Sequence of chain 1.B:
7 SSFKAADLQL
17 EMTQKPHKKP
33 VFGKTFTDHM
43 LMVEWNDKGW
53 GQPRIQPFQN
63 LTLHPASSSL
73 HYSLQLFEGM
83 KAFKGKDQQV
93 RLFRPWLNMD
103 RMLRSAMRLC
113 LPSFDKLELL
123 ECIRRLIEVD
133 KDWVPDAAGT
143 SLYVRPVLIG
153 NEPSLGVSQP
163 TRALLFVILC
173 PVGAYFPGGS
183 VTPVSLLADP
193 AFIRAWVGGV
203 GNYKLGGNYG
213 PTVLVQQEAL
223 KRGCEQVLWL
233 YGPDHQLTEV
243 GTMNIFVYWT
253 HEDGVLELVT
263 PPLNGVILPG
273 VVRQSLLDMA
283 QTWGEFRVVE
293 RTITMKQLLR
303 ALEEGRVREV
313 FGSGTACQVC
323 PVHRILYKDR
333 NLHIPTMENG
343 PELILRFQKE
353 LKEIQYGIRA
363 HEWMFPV

Binding-site contacts:
Ligand atom C14 contacts residue PHE34 of chain 1.A at 3.5 Å (hydrophobic).
Ligand atom C17 contacts residue GLY175 of chain 1.A at 3.4 Å.
Ligand atom N2 contacts residue VAL174 of chain 1.A at 3.8 Å.
Ligand atom C11 contacts residue PHE34 of chain 1.A at 3.7 Å (hydrophobic).
Ligand atom O1 contacts residue THR244 of chain 1.A at 3.7 Å.
Ligand atom C1 contacts residue THR244 of chain 1.A at 3.7 Å.
Ligand atom N2 contacts residue LYS83 of chain 1.A at 3.3 Å (salt-bridge).
Ligand atom C1 contacts residue PLP1 of chain 1.C at 3.4 Å.
Ligand atom C9 contacts residue ALA318 of chain 1.A at 3.3 Å (hydrophobic).
Ligand atom O contacts residue THR244 of chain 1.A at 2.4 Å (h-bond).
Ligand atom O contacts residue ALA318 of chain 1.A at 3.8 Å.
Ligand atom C14 contacts residue ALA318 of chain 1.A at 3.6 Å (hydrophobic).
Ligand atom C11 contacts residue ALA318 of chain 1.A at 3.4 Å (hydrophobic).
Ligand atom C15 contacts residue TYR177 of chain 1.A at 3.8 Å (hydrophobic).
Ligand atom C13 contacts residue PHE34 of chain 1.A at 3.4 Å (hydrophobic).
Ligand atom C12 contacts residue PHE34 of chain 1.A at 3.6 Å (hydrophobic).
Ligand atom C3 contacts residue LYS206 of chain 1.A at 3.8 Å.
Ligand atom O2 contacts residue TYR145 of chain 1.A at 3.5 Å (h-bond).
Ligand atom C4 contacts residue THR244 of chain 1.A at 3.8 Å.
Ligand atom N1 contacts residue TYR177 of chain 1.A at 3.7 Å.
Ligand atom N contacts residue PHE34 of chain 1.A at 3.6 Å.
Ligand atom O1 contacts residue ALA318 of chain 1.A at 3.1 Å (h-bond).
Ligand atom C5 contacts residue TYR74 of chain 1.B at 3.6 Å (hydrophobic).
Ligand atom O1 contacts residue THR317 of chain 1.A at 3.2 Å (h-bond).
Ligand atom C10 contacts residue PHE34 of chain 1.A at 3.5 Å (hydrophobic).
Ligand atom C10 contacts residue ALA318 of chain 1.A at 3.3 Å (hydrophobic).
Ligand atom O1 contacts residue GLY316 of chain 1.A at 3.4 Å.
Ligand atom C5 contacts residue VAL159 of chain 1.B at 3.8 Å (hydrophobic).
Ligand atom N2 contacts residue ALA318 of chain 1.A at 3.6 Å.
Ligand atom C16 contacts residue TYR177 of chain 1.A at 3.8 Å (hydrophobic).
Ligand atom C contacts residue THR244 of chain 1.A at 3.3 Å.
Ligand atom C contacts residue ALA318 of chain 1.A at 3.8 Å (hydrophobic).
Ligand atom C17 contacts residue TYR177 of chain 1.A at 3.7 Å (hydrophobic).
Ligand atom C3 contacts residue PLP1 of chain 1.C at 3.5 Å.
Ligand atom C3 contacts residue THR244 of chain 1.A at 3.5 Å.
Ligand atom C9 contacts residue PHE34 of chain 1.A at 3.5 Å (hydrophobic).
Ligand atom N1 contacts residue GLY175 of chain 1.A at 2.9 Å (h-bond).
Ligand atom N contacts residue ALA318 of chain 1.A at 3.8 Å.
Ligand atom C2 contacts residue THR244 of chain 1.A at 3.7 Å.
Ligand atom C6 contacts residue ARG147 of chain 1.A at 3.9 Å.

A small-molecule ligand and the protein it binds are described below.
Small molecule (SMILES): O=C(O)Cc1ccccc1C(=O)Nc1ccc(-c2cc[nH]n2)cc1

Sequence of chain 1.A:
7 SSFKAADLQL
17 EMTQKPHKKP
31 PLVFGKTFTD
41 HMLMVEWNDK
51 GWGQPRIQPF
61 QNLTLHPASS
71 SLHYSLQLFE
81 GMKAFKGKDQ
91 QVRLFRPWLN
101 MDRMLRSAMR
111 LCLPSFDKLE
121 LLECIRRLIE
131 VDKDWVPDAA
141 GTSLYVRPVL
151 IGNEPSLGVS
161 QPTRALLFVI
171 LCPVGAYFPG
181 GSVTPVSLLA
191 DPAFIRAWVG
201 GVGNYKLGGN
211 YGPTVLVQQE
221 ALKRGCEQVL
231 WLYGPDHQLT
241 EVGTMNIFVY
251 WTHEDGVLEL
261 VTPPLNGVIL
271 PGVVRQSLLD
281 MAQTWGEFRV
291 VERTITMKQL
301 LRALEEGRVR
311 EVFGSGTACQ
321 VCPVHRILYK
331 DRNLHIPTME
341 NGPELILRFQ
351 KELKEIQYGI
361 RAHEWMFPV